The protein below binds the small molecule below.
Small molecule (SMILES): CN(C(=O)c1cc(OS(=O)(=O)c2ccc3ccccc3c2)ccc1NS(=O)(=O)c1ccc2ccccc2c1)[C@@H](CC(=O)O)C(=O)O

Sequence of chain 1.B:
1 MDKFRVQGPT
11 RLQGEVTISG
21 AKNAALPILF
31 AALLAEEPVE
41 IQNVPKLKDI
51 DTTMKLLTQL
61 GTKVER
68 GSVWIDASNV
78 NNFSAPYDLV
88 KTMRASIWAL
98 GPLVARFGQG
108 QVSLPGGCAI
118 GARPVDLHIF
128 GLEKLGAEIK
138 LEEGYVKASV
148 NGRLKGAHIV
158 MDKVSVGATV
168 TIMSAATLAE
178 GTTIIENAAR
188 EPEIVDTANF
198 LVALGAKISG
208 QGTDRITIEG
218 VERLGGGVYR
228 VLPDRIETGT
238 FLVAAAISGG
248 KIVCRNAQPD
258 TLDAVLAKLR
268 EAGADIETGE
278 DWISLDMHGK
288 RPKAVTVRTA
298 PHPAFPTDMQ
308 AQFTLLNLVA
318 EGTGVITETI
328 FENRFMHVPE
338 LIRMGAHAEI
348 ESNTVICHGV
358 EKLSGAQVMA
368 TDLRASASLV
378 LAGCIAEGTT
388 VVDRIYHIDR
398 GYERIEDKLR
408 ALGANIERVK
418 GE

Binding-site contacts:
Ligand atom O54 contacts residue HIS125 of chain 1.B at 3.2 Å (h-bond).
Ligand atom S31 contacts residue ASN23 of chain 1.B at 3.7 Å.
Ligand atom C10 contacts residue PRO112 of chain 1.B at 3.7 Å (hydrophobic).
Ligand atom O66 contacts residue PHE328 of chain 1.B at 3.2 Å.
Ligand atom C64 contacts residue PHE328 of chain 1.B at 3.8 Å (hydrophobic).
Ligand atom C46 contacts residue ASN23 of chain 1.B at 3.5 Å.
Ligand atom C33 contacts residue VAL163 of chain 1.B at 3.5 Å (hydrophobic).
Ligand atom C46 contacts residue TRP95 of chain 1.B at 3.6 Å (hydrophobic).
Ligand atom C36 contacts residue ASN23 of chain 1.B at 3.5 Å.
Ligand atom C45 contacts residue ASN23 of chain 1.B at 3.2 Å.
Ligand atom O52 contacts residue LEU26 of chain 1.B at 2.8 Å.
Ligand atom C21 contacts residue ALA92 of chain 1.B at 3.5 Å (hydrophobic).
Ligand atom O19 contacts residue GLY164 of chain 1.B at 3.4 Å.
Ligand atom C5 contacts residue ARG91 of chain 1.B at 3.7 Å.
Ligand atom C35 contacts residue ASN23 of chain 1.B at 3.4 Å.
Ligand atom C42 contacts residue ASN23 of chain 1.B at 3.1 Å.
Ligand atom O50 contacts residue ARG91 of chain 1.B at 2.6 Å (salt-bridge).
Ligand atom S31 contacts residue LYS22 of chain 1.B at 3.6 Å (salt-bridge).
Ligand atom S18 contacts residue HIS125 of chain 1.B at 3.4 Å (h-bond).
Ligand atom C21 contacts residue TRP95 of chain 1.B at 3.3 Å (hydrophobic).
Ligand atom C32 contacts residue GLU190 of chain 1.B at 3.6 Å.
Ligand atom C9 contacts residue ARG91 of chain 1.B at 3.4 Å.
Ligand atom C6 contacts residue ARG91 of chain 1.B at 3.7 Å.
Ligand atom C14 contacts residue ARG91 of chain 1.B at 3.5 Å.
Ligand atom O52 contacts residue LYS22 of chain 1.B at 3.4 Å (salt-bridge).
Ligand atom O53 contacts residue LYS22 of chain 1.B at 3.0 Å (salt-bridge).
Ligand atom C22 contacts residue TRP95 of chain 1.B at 3.6 Å (hydrophobic).
Ligand atom C29 contacts residue ARG91 of chain 1.B at 3.8 Å.
Ligand atom C4 contacts residue ARG91 of chain 1.B at 3.7 Å.
Ligand atom O54 contacts residue PRO121 of chain 1.B at 3.5 Å.
Ligand atom C5 contacts residue VAL122 of chain 1.B at 3.7 Å (hydrophobic).
Ligand atom O65 contacts residue ARG91 of chain 1.B at 3.7 Å.
Ligand atom C3 contacts residue ARG91 of chain 1.B at 3.6 Å.
Ligand atom C34 contacts residue ASN23 of chain 1.B at 3.5 Å.
Ligand atom C41 contacts residue ASN23 of chain 1.B at 3.0 Å.
Ligand atom O19 contacts residue HIS125 of chain 1.B at 2.8 Å (h-bond).
Ligand atom C2 contacts residue PRO121 of chain 1.B at 3.7 Å (hydrophobic).
Ligand atom C6 contacts residue ILE94 of chain 1.B at 3.7 Å (hydrophobic).
Ligand atom O52 contacts residue ASN23 of chain 1.B at 3.7 Å.
Ligand atom O19 contacts residue ILE94 of chain 1.B at 3.4 Å.